Binding-site contacts:
Ligand atom O7 contacts residue LEU197 of chain 1.A at 3.9 Å.
Ligand atom C3 contacts residue GLN201 of chain 1.A at 4.2 Å.
Ligand atom O5 contacts residue ASN192 of chain 1.A at 3.1 Å (h-bond).
Ligand atom N2 contacts residue ASN189 of chain 1.A at 3.2 Å (h-bond).
Ligand atom C1 contacts residue ASN189 of chain 1.A at 1.9 Å.
Ligand atom O5 contacts residue LEU196 of chain 1.A at 4.0 Å.
Ligand atom C8 contacts residue HIS6 of chain 1.B at 3.6 Å.
Ligand atom C8 contacts residue TYR10 of chain 1.B at 4.2 Å (hydrophobic).
Ligand atom C2 contacts residue ASN189 of chain 1.A at 2.5 Å.
Ligand atom O7 contacts residue ASN189 of chain 1.A at 2.9 Å (h-bond).
Ligand atom O4 contacts residue BMA1 of chain 1.E at 1.6 Å.
Ligand atom C8 contacts residue GLN201 of chain 1.A at 3.4 Å.
Ligand atom C3 contacts residue BMA1 of chain 1.E at 3.9 Å.
Ligand atom O3 contacts residue GLN201 of chain 1.A at 3.1 Å (h-bond).
Ligand atom C7 contacts residue ASN189 of chain 1.A at 3.3 Å.
Ligand atom C7 contacts residue GLN201 of chain 1.A at 3.2 Å.
Ligand atom O7 contacts residue VAL199 of chain 1.A at 2.9 Å (h-bond).
Ligand atom C6 contacts residue BMA1 of chain 1.E at 3.6 Å.
Ligand atom C7 contacts residue ALA198 of chain 1.A at 4.0 Å (hydrophobic).
Ligand atom C8 contacts residue ALA198 of chain 1.A at 3.9 Å (hydrophobic).
Ligand atom O3 contacts residue BMA1 of chain 1.E at 3.8 Å.
Ligand atom O7 contacts residue ALA198 of chain 1.A at 3.1 Å.
Ligand atom O7 contacts residue GLN201 of chain 1.A at 3.7 Å.
Ligand atom C1 contacts residue ASN192 of chain 1.A at 3.8 Å.
Ligand atom C1 contacts residue SER191 of chain 1.A at 3.7 Å.
Ligand atom C8 contacts residue SER9 of chain 1.B at 4.0 Å.
Ligand atom C7 contacts residue VAL199 of chain 1.A at 3.9 Å (hydrophobic).
Ligand atom C5 contacts residue BMA1 of chain 1.E at 3.7 Å.
Ligand atom C5 contacts residue ASN192 of chain 1.A at 3.4 Å.
Ligand atom C4 contacts residue ASN189 of chain 1.A at 4.1 Å.
Ligand atom C6 contacts residue LEU194 of chain 1.A at 4.0 Å (hydrophobic).
Ligand atom C8 contacts residue VAL199 of chain 1.A at 4.1 Å (hydrophobic).
Ligand atom C5 contacts residue ASN189 of chain 1.A at 3.7 Å.
Ligand atom C3 contacts residue ASN189 of chain 1.A at 3.9 Å.
Ligand atom N2 contacts residue GLN201 of chain 1.A at 3.4 Å (h-bond).
Ligand atom C4 contacts residue BMA1 of chain 1.E at 2.8 Å.
Ligand atom C6 contacts residue ASN192 of chain 1.A at 3.4 Å.
Ligand atom O6 contacts residue GLN201 of chain 1.A at 3.3 Å (h-bond).
Ligand atom O5 contacts residue ASN189 of chain 1.A at 2.3 Å (h-bond).
Ligand atom C2 contacts residue GLN201 of chain 1.A at 4.1 Å.

Sequence of chain 1.B:
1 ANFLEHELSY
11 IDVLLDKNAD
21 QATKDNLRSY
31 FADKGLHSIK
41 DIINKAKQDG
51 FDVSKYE

The small molecule below binds the protein below.
Small molecule (SMILES): CC(=O)N[C@H]1[C@H](O[C@H]2[C@H](O)[C@@H](NC(C)=O)CO[C@@H]2CO)O[C@H](CO)[C@@H](O)[C@@H]1O

Sequence of chain 1.A:
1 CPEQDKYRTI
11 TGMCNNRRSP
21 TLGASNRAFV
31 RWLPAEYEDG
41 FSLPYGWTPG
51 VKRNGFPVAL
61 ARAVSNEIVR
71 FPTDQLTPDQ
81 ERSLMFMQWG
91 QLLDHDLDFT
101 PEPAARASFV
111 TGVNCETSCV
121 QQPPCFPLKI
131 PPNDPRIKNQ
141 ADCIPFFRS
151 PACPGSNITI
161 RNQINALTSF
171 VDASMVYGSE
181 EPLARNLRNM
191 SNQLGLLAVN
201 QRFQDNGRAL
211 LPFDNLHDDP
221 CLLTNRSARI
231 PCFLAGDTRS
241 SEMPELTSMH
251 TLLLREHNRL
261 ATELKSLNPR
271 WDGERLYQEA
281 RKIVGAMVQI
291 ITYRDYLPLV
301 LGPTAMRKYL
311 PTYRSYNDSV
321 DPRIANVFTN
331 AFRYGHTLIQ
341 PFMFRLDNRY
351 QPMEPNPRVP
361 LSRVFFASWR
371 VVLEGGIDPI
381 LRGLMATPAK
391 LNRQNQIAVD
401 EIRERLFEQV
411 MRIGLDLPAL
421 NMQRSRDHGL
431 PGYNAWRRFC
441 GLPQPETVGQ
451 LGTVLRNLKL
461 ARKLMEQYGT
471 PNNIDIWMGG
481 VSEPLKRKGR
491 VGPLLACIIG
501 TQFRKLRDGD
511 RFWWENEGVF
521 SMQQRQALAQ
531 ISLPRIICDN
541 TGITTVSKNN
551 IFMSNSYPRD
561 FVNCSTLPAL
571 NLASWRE